The small molecule below binds the protein below.
Small molecule (SMILES): O=Cc1ccc(O)cc1

Sequence of chain 1.A:
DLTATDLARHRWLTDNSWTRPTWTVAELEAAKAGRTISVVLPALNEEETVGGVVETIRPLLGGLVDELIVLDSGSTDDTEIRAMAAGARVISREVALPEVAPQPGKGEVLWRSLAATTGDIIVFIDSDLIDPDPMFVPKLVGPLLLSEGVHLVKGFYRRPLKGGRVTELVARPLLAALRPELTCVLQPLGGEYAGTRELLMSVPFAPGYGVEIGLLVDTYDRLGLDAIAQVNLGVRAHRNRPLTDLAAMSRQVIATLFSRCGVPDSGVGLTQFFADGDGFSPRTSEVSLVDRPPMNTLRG

Binding-site contacts:
Ligand atom C1 contacts residue LYS111 of chain 1.A at 4.0 Å.
Ligand atom C4 contacts residue SER78 of chain 1.A at 4.5 Å.
Ligand atom O1' contacts residue LYS111 of chain 1.A at 4.5 Å.
Ligand atom C3 contacts residue SER78 of chain 1.A at 3.7 Å.
Ligand atom C5 contacts residue LEU49 of chain 1.A at 4.2 Å (hydrophobic).
Ligand atom O1' contacts residue SER132 of chain 1.A at 4.4 Å.
Ligand atom O1' contacts residue ALA48 of chain 1.A at 3.4 Å (h-bond).
Ligand atom O1' contacts residue PRO47 of chain 1.A at 3.0 Å (h-bond).
Ligand atom C5 contacts residue LYS111 of chain 1.A at 4.1 Å.
Ligand atom C1' contacts residue LYS111 of chain 1.A at 4.1 Å.
Ligand atom C1' contacts residue PRO47 of chain 1.A at 4.2 Å (hydrophobic).
Ligand atom C5 contacts residue TYR223 of chain 1.A at 3.8 Å (hydrophobic).
Ligand atom C2 contacts residue ALA48 of chain 1.A at 4.4 Å (hydrophobic).
Ligand atom C3 contacts residue GLY110 of chain 1.A at 3.9 Å.
Ligand atom C3 contacts residue LEU49 of chain 1.A at 4.0 Å (hydrophobic).
Ligand atom O4 contacts residue LEU49 of chain 1.A at 3.7 Å.
Ligand atom C2 contacts residue LYS111 of chain 1.A at 4.0 Å.
Ligand atom C2 contacts residue LEU49 of chain 1.A at 3.9 Å (hydrophobic).
Ligand atom C2 contacts residue VAL114 of chain 1.A at 4.2 Å (hydrophobic).
Ligand atom C4 contacts residue LEU49 of chain 1.A at 3.8 Å (hydrophobic).
Ligand atom C2 contacts residue SER78 of chain 1.A at 4.3 Å.
Ligand atom C3 contacts residue VAL114 of chain 1.A at 4.1 Å (hydrophobic).
Ligand atom O4 contacts residue GLY110 of chain 1.A at 3.3 Å.
Ligand atom C6 contacts residue TYR223 of chain 1.A at 4.0 Å (hydrophobic).
Ligand atom C3 contacts residue LYS111 of chain 1.A at 3.8 Å.
Ligand atom C1' contacts residue LEU49 of chain 1.A at 4.5 Å (hydrophobic).
Ligand atom O1' contacts residue LEU49 of chain 1.A at 4.2 Å.
Ligand atom C4 contacts residue LYS111 of chain 1.A at 3.6 Å.
Ligand atom C1 contacts residue LEU49 of chain 1.A at 4.3 Å (hydrophobic).
Ligand atom O4 contacts residue LYS111 of chain 1.A at 3.7 Å.
Ligand atom O4 contacts residue SER78 of chain 1.A at 4.3 Å.
Ligand atom C1' contacts residue ALA48 of chain 1.A at 4.5 Å (hydrophobic).
Ligand atom C4 contacts residue GLY110 of chain 1.A at 3.7 Å.
Ligand atom C6 contacts residue LYS111 of chain 1.A at 4.0 Å.